The small molecule below binds the protein below.
Small molecule (SMILES): CC[C@H](CO)Nc1nc(NCc2ccccc2)c2ncn(C(C)C)c2n1

Binding-site contacts:
Ligand atom CBA contacts residue PHE81 of chain 1.C at 3.4 Å (hydrophobic).
Ligand atom NAW contacts residue ALA32 of chain 1.C at 3.6 Å.
Ligand atom CAX contacts residue ALA32 of chain 1.C at 3.3 Å (hydrophobic).
Ligand atom CAM contacts residue LEU135 of chain 1.C at 3.7 Å (hydrophobic).
Ligand atom CAF contacts residue GLU9 of chain 1.C at 3.8 Å.
Ligand atom CAC contacts residue GLU9 of chain 1.C at 3.9 Å.
Ligand atom CAD contacts residue LEU84 of chain 1.C at 3.4 Å (hydrophobic).
Ligand atom CAI contacts residue GLN132 of chain 1.C at 3.6 Å.
Ligand atom CAQ contacts residue VAL19 of chain 1.C at 3.8 Å (hydrophobic).
Ligand atom CAY contacts residue VAL65 of chain 1.C at 3.8 Å (hydrophobic).
Ligand atom CAB contacts residue PHE83 of chain 1.C at 3.6 Å (hydrophobic).
Ligand atom NAL contacts residue ILE11 of chain 1.C at 3.5 Å.
Ligand atom CAG contacts residue ILE11 of chain 1.C at 3.6 Å (hydrophobic).
Ligand atom NAO contacts residue ALA32 of chain 1.C at 3.9 Å.
Ligand atom NAO contacts residue GLU82 of chain 1.C at 3.9 Å.
Ligand atom CAC contacts residue PHE83 of chain 1.C at 3.9 Å (hydrophobic).
Ligand atom CAN contacts residue LEU135 of chain 1.C at 3.4 Å (hydrophobic).
Ligand atom CAX contacts residue GLU82 of chain 1.C at 3.1 Å.
Ligand atom CBA contacts residue VAL19 of chain 1.C at 3.6 Å (hydrophobic).
Ligand atom NAU contacts residue LEU135 of chain 1.C at 3.9 Å.
Ligand atom CAQ contacts residue GLY14 of chain 1.C at 3.9 Å.
Ligand atom CAM contacts residue LEU84 of chain 1.C at 3.9 Å (hydrophobic).
Ligand atom CAH contacts residue ILE11 of chain 1.C at 3.7 Å (hydrophobic).
Ligand atom CAI contacts residue ASN133 of chain 1.C at 3.5 Å.
Ligand atom CAY contacts residue PHE81 of chain 1.C at 3.8 Å (hydrophobic).
Ligand atom CAV contacts residue LEU135 of chain 1.C at 3.4 Å (hydrophobic).
Ligand atom OAP contacts residue GLU13 of chain 1.C at 3.8 Å.
Ligand atom NAW contacts residue LEU135 of chain 1.C at 3.7 Å.
Ligand atom NAL contacts residue LEU135 of chain 1.C at 3.6 Å.
Ligand atom CAB contacts residue HIS85 of chain 1.C at 3.5 Å.
Ligand atom CBA contacts residue ALA32 of chain 1.C at 3.7 Å (hydrophobic).
Ligand atom NAJ contacts residue LEU84 of chain 1.C at 2.8 Å (h-bond).
Ligand atom OAP contacts residue GLY12 of chain 1.C at 3.9 Å.
Ligand atom CAB contacts residue LEU84 of chain 1.C at 3.7 Å (hydrophobic).
Ligand atom NAS contacts residue ILE11 of chain 1.C at 3.9 Å.
Ligand atom CAX contacts residue LEU135 of chain 1.C at 3.8 Å (hydrophobic).
Ligand atom CAT contacts residue ILE11 of chain 1.C at 3.7 Å (hydrophobic).
Ligand atom NAO contacts residue LEU135 of chain 1.C at 3.6 Å.
Ligand atom CAD contacts residue GLN86 of chain 1.C at 3.8 Å.
Ligand atom NAO contacts residue LEU84 of chain 1.C at 3.2 Å (h-bond).

Sequence of chain 1.C:
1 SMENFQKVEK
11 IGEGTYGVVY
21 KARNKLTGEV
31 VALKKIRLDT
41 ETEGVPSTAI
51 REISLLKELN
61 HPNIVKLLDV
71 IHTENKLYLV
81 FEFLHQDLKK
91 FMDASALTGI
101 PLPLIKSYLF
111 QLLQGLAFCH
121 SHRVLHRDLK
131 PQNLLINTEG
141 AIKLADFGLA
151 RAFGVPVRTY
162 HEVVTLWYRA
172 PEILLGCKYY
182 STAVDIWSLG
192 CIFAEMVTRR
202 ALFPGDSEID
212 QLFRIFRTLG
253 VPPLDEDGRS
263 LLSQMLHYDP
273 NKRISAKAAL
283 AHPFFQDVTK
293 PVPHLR